Sequence of chain 2.A:
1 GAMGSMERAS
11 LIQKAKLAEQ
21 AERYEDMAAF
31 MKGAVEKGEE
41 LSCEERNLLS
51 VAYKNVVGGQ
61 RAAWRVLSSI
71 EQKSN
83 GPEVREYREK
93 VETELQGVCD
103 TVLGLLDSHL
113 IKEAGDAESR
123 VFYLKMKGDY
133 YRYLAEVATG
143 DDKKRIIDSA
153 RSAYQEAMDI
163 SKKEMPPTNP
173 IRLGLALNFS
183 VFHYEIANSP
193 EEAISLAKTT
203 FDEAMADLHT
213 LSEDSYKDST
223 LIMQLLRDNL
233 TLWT

This protein binds this small molecule.
Small molecule (SMILES): O=C(CCl)NCC1CCN(C(=O)C2(Oc3ccccc3)CCCC2)CC1

Binding-site contacts:
Ligand atom C17 contacts residue VAL5 of chain 2.B at 4.2 Å (hydrophobic).
Ligand atom C11 contacts residue LYS127 of chain 2.A at 3.8 Å.
Ligand atom C15 contacts residue ASN47 of chain 2.A at 4.2 Å.
Ligand atom O2 contacts residue ILE224 of chain 2.A at 3.7 Å.
Ligand atom C2 contacts residue GLU120 of chain 2.A at 3.4 Å.
Ligand atom C20 contacts residue ILE173 of chain 2.A at 4.2 Å (hydrophobic).
Ligand atom C11 contacts residue VAL5 of chain 2.B at 3.9 Å (hydrophobic).
Ligand atom C12 contacts residue PHE124 of chain 2.A at 4.2 Å (hydrophobic).
Ligand atom C10 contacts residue VAL5 of chain 2.B at 3.5 Å (hydrophobic).
Ligand atom C19 contacts residue PRO172 of chain 2.A at 4.1 Å (hydrophobic).
Ligand atom C14 contacts residue PRO172 of chain 2.A at 3.9 Å (hydrophobic).
Ligand atom C1 contacts residue ILE173 of chain 2.A at 3.5 Å (hydrophobic).
Ligand atom C5 contacts residue PHE124 of chain 2.A at 4.0 Å (hydrophobic).
Ligand atom C13 contacts residue PRO172 of chain 2.A at 3.3 Å (hydrophobic).
Ligand atom C10 contacts residue PHE124 of chain 2.A at 4.2 Å (hydrophobic).
Ligand atom O1 contacts residue CYS43 of chain 2.A at 3.2 Å (h-bond).
Ligand atom C13 contacts residue GLY176 of chain 2.A at 3.9 Å.
Ligand atom C1 contacts residue CYS43 of chain 2.A at 2.8 Å (hydrophobic).
Ligand atom C3 contacts residue CYS43 of chain 2.A at 3.9 Å (hydrophobic).
Ligand atom N1 contacts residue ILE173 of chain 2.A at 3.8 Å.
Ligand atom C12 contacts residue ILE173 of chain 2.A at 4.2 Å (hydrophobic).
Ligand atom O2 contacts residue PRO172 of chain 2.A at 3.6 Å.
Ligand atom C14 contacts residue ILE224 of chain 2.A at 4.1 Å (hydrophobic).
Ligand atom C11 contacts residue PHE124 of chain 2.A at 3.6 Å (hydrophobic).
Ligand atom C3 contacts residue PHE124 of chain 2.A at 3.9 Å (hydrophobic).
Ligand atom C9 contacts residue VAL5 of chain 2.B at 4.0 Å (hydrophobic).
Ligand atom C1 contacts residue ARG46 of chain 2.A at 4.1 Å.
Ligand atom C2 contacts residue CYS43 of chain 2.A at 1.9 Å (hydrophobic).
Ligand atom C3 contacts residue ILE173 of chain 2.A at 4.1 Å (hydrophobic).
Ligand atom C14 contacts residue VAL5 of chain 2.B at 3.9 Å (hydrophobic).
Ligand atom C18 contacts residue ILE224 of chain 2.A at 4.0 Å (hydrophobic).
Ligand atom O1 contacts residue ILE173 of chain 2.A at 3.5 Å.
Ligand atom O1 contacts residue ARG46 of chain 2.A at 2.9 Å (salt-bridge).
Ligand atom C13 contacts residue ILE173 of chain 2.A at 3.9 Å (hydrophobic).
Ligand atom C2 contacts residue ILE173 of chain 2.A at 4.2 Å (hydrophobic).
Ligand atom C12 contacts residue LYS127 of chain 2.A at 3.6 Å.
Ligand atom N1 contacts residue CYS43 of chain 2.A at 3.6 Å.
Ligand atom C6 contacts residue ASN47 of chain 2.A at 3.2 Å.
Ligand atom C5 contacts residue ASN47 of chain 2.A at 3.7 Å.
Ligand atom C13 contacts residue VAL5 of chain 2.B at 3.9 Å (hydrophobic).

Sequence of chain 2.B:
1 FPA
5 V